This small molecule binds to this protein.
Small molecule (SMILES): O[C@@H]1[C@H](O)[C@H](O)CO[C@H]1O

Sequence of chain 2.C:
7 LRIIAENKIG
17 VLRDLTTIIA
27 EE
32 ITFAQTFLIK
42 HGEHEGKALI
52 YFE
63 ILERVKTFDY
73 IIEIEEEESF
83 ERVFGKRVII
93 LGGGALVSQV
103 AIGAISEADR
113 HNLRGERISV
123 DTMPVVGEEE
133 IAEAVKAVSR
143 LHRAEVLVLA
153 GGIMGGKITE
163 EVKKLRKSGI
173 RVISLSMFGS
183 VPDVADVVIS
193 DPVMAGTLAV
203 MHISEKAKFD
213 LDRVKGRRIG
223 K

Binding-site contacts:
Ligand atom O4 contacts residue ASP123 of chain 2.A at 4.0 Å.
Ligand atom O1 contacts residue ARG89 of chain 2.A at 2.9 Å.
Ligand atom O4 contacts residue ILE91 of chain 2.C at 3.5 Å.
Ligand atom O2 contacts residue ARG89 of chain 2.C at 2.8 Å (salt-bridge).
Ligand atom C2 contacts residue ARG145 of chain 2.A at 4.0 Å.
Ligand atom C1 contacts residue ARG89 of chain 2.A at 3.9 Å.
Ligand atom O4 contacts residue THR124 of chain 2.C at 3.9 Å.
Ligand atom C5 contacts residue ASP123 of chain 2.A at 3.6 Å.
Ligand atom C1 contacts residue ASP123 of chain 2.A at 3.6 Å.
Ligand atom C2 contacts residue ARG89 of chain 2.C at 3.1 Å.
Ligand atom O2 contacts residue ARG89 of chain 2.A at 3.7 Å.
Ligand atom C1 contacts residue PHE86 of chain 2.A at 3.6 Å (hydrophobic).
Ligand atom O2 contacts residue ARG145 of chain 2.A at 3.2 Å (salt-bridge).
Ligand atom O1 contacts residue SER121 of chain 2.A at 3.4 Å (h-bond).
Ligand atom C5 contacts residue THR124 of chain 2.C at 3.9 Å.
Ligand atom O1 contacts residue ARG145 of chain 2.A at 2.6 Å (salt-bridge).
Ligand atom C4 contacts residue ARG89 of chain 2.C at 4.2 Å.
Ligand atom C2 contacts residue ASP123 of chain 2.A at 3.2 Å.
Ligand atom C5 contacts residue SER121 of chain 2.A at 3.4 Å.
Ligand atom O3 contacts residue LEU143 of chain 2.C at 3.1 Å.
Ligand atom O3 contacts residue PHE86 of chain 2.A at 3.5 Å.
Ligand atom C4 contacts residue ASP123 of chain 2.A at 3.1 Å.
Ligand atom O5 contacts residue ASP123 of chain 2.A at 3.5 Å (salt-bridge).
Ligand atom C5 contacts residue PHE86 of chain 2.A at 3.8 Å (hydrophobic).
Ligand atom C3 contacts residue ARG89 of chain 2.C at 3.0 Å.
Ligand atom C1 contacts residue SER121 of chain 2.A at 3.4 Å.
Ligand atom O1 contacts residue PHE86 of chain 2.A at 4.0 Å.
Ligand atom C4 contacts residue ASP123 of chain 2.C at 3.3 Å.
Ligand atom O2 contacts residue ASP123 of chain 2.A at 4.0 Å.
Ligand atom C3 contacts residue ASP123 of chain 2.C at 4.0 Å.
Ligand atom O4 contacts residue ASP123 of chain 2.C at 3.3 Å.
Ligand atom O5 contacts residue SER121 of chain 2.A at 2.4 Å (h-bond).
Ligand atom C3 contacts residue ASP123 of chain 2.A at 3.9 Å.
Ligand atom O3 contacts residue ARG89 of chain 2.C at 3.8 Å.
Ligand atom O2 contacts residue LEU143 of chain 2.C at 4.0 Å.
Ligand atom C1 contacts residue ARG145 of chain 2.A at 3.6 Å.
Ligand atom C2 contacts residue ARG89 of chain 2.A at 3.9 Å.
Ligand atom O5 contacts residue PHE86 of chain 2.A at 3.9 Å.
Ligand atom C3 contacts residue LEU143 of chain 2.C at 4.1 Å (hydrophobic).
Ligand atom O1 contacts residue ASP123 of chain 2.A at 3.5 Å (salt-bridge).

Sequence of chain 2.A:
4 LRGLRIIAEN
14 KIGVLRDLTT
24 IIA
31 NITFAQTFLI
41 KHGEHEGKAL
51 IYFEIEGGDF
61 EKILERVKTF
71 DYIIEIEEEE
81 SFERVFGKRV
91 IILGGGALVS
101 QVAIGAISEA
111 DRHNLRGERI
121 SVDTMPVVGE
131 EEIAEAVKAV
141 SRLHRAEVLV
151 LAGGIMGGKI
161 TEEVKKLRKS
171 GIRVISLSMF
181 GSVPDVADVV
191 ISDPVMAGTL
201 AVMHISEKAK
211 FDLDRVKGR